The small molecule below binds the protein below.
Small molecule (SMILES): CC(=O)N[C@H]1[C@H](O[C@H]2[C@H](O)[C@@H](NC(C)=O)CO[C@@H]2CO)O[C@H](CO)[C@@H](O)[C@@H]1O

Sequence of chain 1.A:
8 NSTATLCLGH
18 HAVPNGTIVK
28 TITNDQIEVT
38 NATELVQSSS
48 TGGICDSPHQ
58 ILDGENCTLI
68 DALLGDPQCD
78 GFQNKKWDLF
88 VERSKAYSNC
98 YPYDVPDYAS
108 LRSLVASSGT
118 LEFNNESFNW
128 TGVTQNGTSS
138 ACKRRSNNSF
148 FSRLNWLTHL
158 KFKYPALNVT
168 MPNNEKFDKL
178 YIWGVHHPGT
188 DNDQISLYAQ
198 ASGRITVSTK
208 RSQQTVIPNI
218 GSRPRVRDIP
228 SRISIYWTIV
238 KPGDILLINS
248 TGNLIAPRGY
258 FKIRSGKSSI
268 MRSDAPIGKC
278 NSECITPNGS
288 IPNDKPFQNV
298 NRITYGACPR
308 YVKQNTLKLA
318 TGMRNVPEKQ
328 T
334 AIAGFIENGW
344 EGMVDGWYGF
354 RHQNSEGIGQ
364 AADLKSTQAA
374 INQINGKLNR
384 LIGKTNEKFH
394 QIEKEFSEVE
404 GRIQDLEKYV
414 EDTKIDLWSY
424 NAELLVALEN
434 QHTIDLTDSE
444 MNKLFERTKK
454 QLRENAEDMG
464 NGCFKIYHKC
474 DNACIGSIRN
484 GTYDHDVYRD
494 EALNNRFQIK

Binding-site contacts:
Ligand atom O3 contacts residue ALA163 of chain 1.A at 4.2 Å.
Ligand atom C8 contacts residue NAG1 of chain 1.C at 4.0 Å.
Ligand atom O6 contacts residue ASN165 of chain 1.A at 3.2 Å.
Ligand atom C7 contacts residue SER247 of chain 1.A at 4.2 Å.
Ligand atom C3 contacts residue ALA163 of chain 1.A at 4.2 Å (hydrophobic).
Ligand atom C7 contacts residue ARG201 of chain 1.A at 4.2 Å.
Ligand atom C4 contacts residue ASN246 of chain 1.A at 4.3 Å.
Ligand atom C7 contacts residue THR248 of chain 1.A at 4.4 Å.
Ligand atom C3 contacts residue ASN246 of chain 1.A at 3.8 Å.
Ligand atom C5 contacts residue ASN165 of chain 1.A at 4.5 Å.
Ligand atom C6 contacts residue NAG1 of chain 1.C at 4.0 Å.
Ligand atom C5 contacts residue ASN246 of chain 1.A at 3.7 Å.
Ligand atom O5 contacts residue ASN246 of chain 1.A at 2.4 Å (h-bond).
Ligand atom C1 contacts residue LEU164 of chain 1.A at 3.7 Å (hydrophobic).
Ligand atom O3 contacts residue THR248 of chain 1.A at 4.1 Å.
Ligand atom O7 contacts residue SER247 of chain 1.A at 3.3 Å.
Ligand atom O7 contacts residue ASN246 of chain 1.A at 3.8 Å.
Ligand atom C5 contacts residue ALA163 of chain 1.A at 4.2 Å (hydrophobic).
Ligand atom N2 contacts residue ASN246 of chain 1.A at 3.0 Å (h-bond).
Ligand atom C2 contacts residue ASN246 of chain 1.A at 2.5 Å.
Ligand atom O4 contacts residue ALA163 of chain 1.A at 4.5 Å.
Ligand atom C6 contacts residue ASN165 of chain 1.A at 4.2 Å.
Ligand atom C2 contacts residue ALA163 of chain 1.A at 4.2 Å (hydrophobic).
Ligand atom C2 contacts residue LEU164 of chain 1.A at 4.4 Å (hydrophobic).
Ligand atom O5 contacts residue ASN165 of chain 1.A at 3.6 Å.
Ligand atom C1 contacts residue ASN246 of chain 1.A at 1.5 Å.
Ligand atom C1 contacts residue ASN165 of chain 1.A at 4.5 Å.
Ligand atom C6 contacts residue ALA163 of chain 1.A at 4.2 Å (hydrophobic).
Ligand atom O5 contacts residue ALA163 of chain 1.A at 3.9 Å.
Ligand atom O5 contacts residue LEU164 of chain 1.A at 3.6 Å (h-bond).
Ligand atom C4 contacts residue ALA163 of chain 1.A at 3.6 Å (hydrophobic).
Ligand atom C8 contacts residue ARG201 of chain 1.A at 3.6 Å.
Ligand atom C5 contacts residue NAG1 of chain 1.C at 4.1 Å.
Ligand atom O7 contacts residue ARG201 of chain 1.A at 3.8 Å.
Ligand atom C1 contacts residue ALA163 of chain 1.A at 4.2 Å (hydrophobic).
Ligand atom C8 contacts residue ASN246 of chain 1.A at 4.1 Å.
Ligand atom O6 contacts residue NAG1 of chain 1.C at 3.3 Å (h-bond).
Ligand atom C7 contacts residue ASN246 of chain 1.A at 3.6 Å.
Ligand atom O7 contacts residue THR248 of chain 1.A at 3.5 Å.